Sequence of chain 1.A:
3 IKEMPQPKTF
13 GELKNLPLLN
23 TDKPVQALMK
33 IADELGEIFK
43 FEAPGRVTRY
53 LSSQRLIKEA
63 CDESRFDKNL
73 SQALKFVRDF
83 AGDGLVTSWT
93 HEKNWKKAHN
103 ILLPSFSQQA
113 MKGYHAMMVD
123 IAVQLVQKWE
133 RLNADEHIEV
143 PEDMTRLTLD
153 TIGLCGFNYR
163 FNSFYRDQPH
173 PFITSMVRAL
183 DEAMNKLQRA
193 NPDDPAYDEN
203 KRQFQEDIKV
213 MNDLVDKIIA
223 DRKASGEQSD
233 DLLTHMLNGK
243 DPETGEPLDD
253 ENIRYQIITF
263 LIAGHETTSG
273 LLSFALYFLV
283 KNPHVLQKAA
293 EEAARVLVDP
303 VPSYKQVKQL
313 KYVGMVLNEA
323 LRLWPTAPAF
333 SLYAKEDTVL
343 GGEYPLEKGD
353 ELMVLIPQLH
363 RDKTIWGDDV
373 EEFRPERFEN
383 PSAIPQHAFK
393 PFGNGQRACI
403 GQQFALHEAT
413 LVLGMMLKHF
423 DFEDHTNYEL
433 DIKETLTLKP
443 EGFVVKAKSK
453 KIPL

This small molecule binds to this protein.
Small molecule (SMILES): O=C(CCCCC1CCCCC1)N[C@@H](Cc1ccccc1)C(=O)O

Binding-site contacts:
Ligand atom C9 contacts residue VAL27 of chain 1.A at 4.0 Å (hydrophobic).
Ligand atom C6 contacts residue ALA331 of chain 1.A at 3.9 Å (hydrophobic).
Ligand atom C19 contacts residue LEU189 of chain 1.A at 3.6 Å (hydrophobic).
Ligand atom C11 contacts residue TYR52 of chain 1.A at 3.3 Å (hydrophobic).
Ligand atom O2 contacts residue GLN74 of chain 1.A at 2.7 Å (h-bond).
Ligand atom C17 contacts residue GLN74 of chain 1.A at 3.2 Å.
Ligand atom O3 contacts residue ALA75 of chain 1.A at 2.9 Å (h-bond).
Ligand atom O1 contacts residue MET355 of chain 1.A at 3.7 Å.
Ligand atom C13 contacts residue SER73 of chain 1.A at 3.5 Å.
Ligand atom C12 contacts residue TYR52 of chain 1.A at 3.6 Å (hydrophobic).
Ligand atom O3 contacts residue SER73 of chain 1.A at 3.5 Å.
Ligand atom C13 contacts residue ALA75 of chain 1.A at 3.9 Å (hydrophobic).
Ligand atom C5 contacts residue ALA331 of chain 1.A at 4.2 Å (hydrophobic).
Ligand atom C2 contacts residue SYN1 of chain 1.E at 3.8 Å.
Ligand atom C17 contacts residue LEU189 of chain 1.A at 4.1 Å (hydrophobic).
Ligand atom C15 contacts residue ARG48 of chain 1.A at 4.1 Å.
Ligand atom C3 contacts residue LEU76 of chain 1.A at 4.0 Å (hydrophobic).
Ligand atom C20 contacts residue LEU21 of chain 1.A at 3.3 Å (hydrophobic).
Ligand atom O2 contacts residue SER73 of chain 1.A at 3.4 Å.
Ligand atom C4 contacts residue ALA75 of chain 1.A at 3.5 Å (hydrophobic).
Ligand atom O3 contacts residue GLN74 of chain 1.A at 3.1 Å (h-bond).
Ligand atom C18 contacts residue LEU189 of chain 1.A at 3.4 Å (hydrophobic).
Ligand atom C16 contacts residue ARG48 of chain 1.A at 3.3 Å.
Ligand atom C19 contacts residue LEU21 of chain 1.A at 3.7 Å (hydrophobic).
Ligand atom C6 contacts residue PRO330 of chain 1.A at 3.5 Å (hydrophobic).
Ligand atom C6 contacts residue LEU438 of chain 1.A at 3.7 Å (hydrophobic).
Ligand atom C16 contacts residue GLN74 of chain 1.A at 3.3 Å.
Ligand atom N1 contacts residue TYR52 of chain 1.A at 3.7 Å.
Ligand atom C18 contacts residue ARG48 of chain 1.A at 3.7 Å.
Ligand atom C13 contacts residue GLN74 of chain 1.A at 3.2 Å.
Ligand atom C3 contacts residue LEU438 of chain 1.A at 4.1 Å (hydrophobic).
Ligand atom C1 contacts residue ALA331 of chain 1.A at 3.3 Å (hydrophobic).
Ligand atom C2 contacts residue LEU438 of chain 1.A at 3.8 Å (hydrophobic).
Ligand atom C1 contacts residue LEU438 of chain 1.A at 4.0 Å (hydrophobic).
Ligand atom C14 contacts residue TYR52 of chain 1.A at 3.4 Å (hydrophobic).
Ligand atom O1 contacts residue TYR52 of chain 1.A at 2.5 Å (h-bond).
Ligand atom C1 contacts residue PRO330 of chain 1.A at 4.0 Å (hydrophobic).
Ligand atom C17 contacts residue ARG48 of chain 1.A at 3.1 Å.
Ligand atom O3 contacts residue LEU189 of chain 1.A at 4.0 Å.
Ligand atom O1 contacts residue LEU30 of chain 1.A at 4.0 Å.